Binding-site contacts:
Ligand atom O1 contacts residue PHE24 of chain 1.A at 4.0 Å.
Ligand atom C1 contacts residue LYS181 of chain 3.A at 4.1 Å.
Ligand atom O4 contacts residue ASP243 of chain 3.A at 3.1 Å (salt-bridge).
Ligand atom O3 contacts residue MG1 of chain 3.C at 3.6 Å.
Ligand atom O3 contacts residue ASP285 of chain 3.A at 2.8 Å (salt-bridge).
Ligand atom C4 contacts residue GLU179 of chain 3.A at 3.1 Å.
Ligand atom O2 contacts residue GLU215 of chain 3.A at 2.9 Å (salt-bridge).
Ligand atom O1 contacts residue MG1 of chain 3.B at 3.5 Å.
Ligand atom O2 contacts residue GLU179 of chain 3.A at 2.9 Å (salt-bridge).
Ligand atom O3 contacts residue TRP14 of chain 3.A at 3.5 Å (h-bond).
Ligand atom O2 contacts residue HIS218 of chain 3.A at 3.3 Å.
Ligand atom C3 contacts residue TRP135 of chain 3.A at 3.7 Å (hydrophobic).
Ligand atom O2 contacts residue MG1 of chain 3.B at 3.9 Å.
Ligand atom C4 contacts residue TRP135 of chain 3.A at 3.8 Å (hydrophobic).
Ligand atom C3 contacts residue MG1 of chain 3.C at 3.5 Å.
Ligand atom C2 contacts residue HIS218 of chain 3.A at 3.9 Å.
Ligand atom O2 contacts residue MG1 of chain 3.C at 2.1 Å.
Ligand atom C4 contacts residue MG1 of chain 3.C at 3.3 Å.
Ligand atom O2 contacts residue ASP285 of chain 3.A at 2.6 Å (salt-bridge).
Ligand atom C5 contacts residue GLU179 of chain 3.A at 3.7 Å.
Ligand atom O5 contacts residue HIS52 of chain 3.A at 2.7 Å (h-bond).
Ligand atom C2 contacts residue MG1 of chain 3.C at 3.3 Å.
Ligand atom O1 contacts residue ASP253 of chain 3.A at 3.2 Å (salt-bridge).
Ligand atom O1 contacts residue HIS218 of chain 3.A at 3.2 Å (h-bond).
Ligand atom C3 contacts residue ASP285 of chain 3.A at 3.6 Å.
Ligand atom O4 contacts residue GLU179 of chain 3.A at 2.6 Å (salt-bridge).
Ligand atom C4 contacts residue ASP285 of chain 3.A at 3.9 Å.
Ligand atom C5 contacts residue TRP135 of chain 3.A at 3.9 Å (hydrophobic).
Ligand atom C2 contacts residue GLU179 of chain 3.A at 3.5 Å.
Ligand atom O1 contacts residue LYS181 of chain 3.A at 2.9 Å (salt-bridge).
Ligand atom C3 contacts residue GLU179 of chain 3.A at 4.2 Å.
Ligand atom O5 contacts residue TRP135 of chain 3.A at 3.6 Å.
Ligand atom O5 contacts residue PHE92 of chain 3.A at 3.8 Å.
Ligand atom C5 contacts residue HIS52 of chain 3.A at 3.4 Å.
Ligand atom C2 contacts residue TRP135 of chain 3.A at 3.7 Å (hydrophobic).
Ligand atom C1 contacts residue TRP135 of chain 3.A at 3.6 Å (hydrophobic).
Ligand atom O4 contacts residue ASP285 of chain 3.A at 3.1 Å (salt-bridge).
Ligand atom O1 contacts residue TRP135 of chain 3.A at 3.5 Å.
Ligand atom C2 contacts residue ASP285 of chain 3.A at 3.6 Å.
Ligand atom O4 contacts residue MG1 of chain 3.C at 2.3 Å.

Sequence of chain 1.A:
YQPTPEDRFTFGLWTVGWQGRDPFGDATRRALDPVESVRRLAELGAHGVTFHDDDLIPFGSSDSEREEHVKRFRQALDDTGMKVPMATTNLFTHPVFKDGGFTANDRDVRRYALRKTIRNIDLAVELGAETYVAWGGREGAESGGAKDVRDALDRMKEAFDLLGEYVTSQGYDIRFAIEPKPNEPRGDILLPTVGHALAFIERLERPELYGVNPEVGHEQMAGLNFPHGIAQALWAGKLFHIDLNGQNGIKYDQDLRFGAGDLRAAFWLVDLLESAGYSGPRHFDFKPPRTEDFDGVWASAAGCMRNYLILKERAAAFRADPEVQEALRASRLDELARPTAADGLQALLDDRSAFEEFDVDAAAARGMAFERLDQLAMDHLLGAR

The protein below binds the small molecule below.
Small molecule (SMILES): OC[C@@H](O)C(O)[C@@H](O)CO

Sequence of chain 3.A:
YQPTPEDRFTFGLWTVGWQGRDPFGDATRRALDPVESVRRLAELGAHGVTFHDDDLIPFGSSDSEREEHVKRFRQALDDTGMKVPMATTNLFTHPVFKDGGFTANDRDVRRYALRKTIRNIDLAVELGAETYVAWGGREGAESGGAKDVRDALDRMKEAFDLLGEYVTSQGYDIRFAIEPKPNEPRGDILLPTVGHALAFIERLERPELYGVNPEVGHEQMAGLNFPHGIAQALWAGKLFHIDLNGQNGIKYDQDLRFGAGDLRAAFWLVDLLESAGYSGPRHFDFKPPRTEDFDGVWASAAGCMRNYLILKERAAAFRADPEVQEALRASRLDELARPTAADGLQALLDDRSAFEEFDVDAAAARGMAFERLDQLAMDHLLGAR